A protein and the small-molecule ligand that binds it are described below.
Small molecule (SMILES): CC(=O)N[C@@H]1[C@@H](O)[C@H](O)[C@@H](CO)O[C@H]1O

Binding-site contacts:
Ligand atom C7 contacts residue ASN602 of chain 1.A at 3.6 Å.
Ligand atom O5 contacts residue ASN602 of chain 1.A at 2.3 Å (h-bond).
Ligand atom C1 contacts residue ASN602 of chain 1.A at 1.4 Å.
Ligand atom C3 contacts residue ASN602 of chain 1.A at 3.8 Å.
Ligand atom O6 contacts residue THR604 of chain 1.A at 2.7 Å (h-bond).
Ligand atom O7 contacts residue ASN602 of chain 1.A at 3.8 Å.
Ligand atom C6 contacts residue THR604 of chain 1.A at 3.6 Å.
Ligand atom C5 contacts residue ASN602 of chain 1.A at 3.7 Å.
Ligand atom N2 contacts residue ASN602 of chain 1.A at 3.0 Å (h-bond).
Ligand atom C2 contacts residue ASN602 of chain 1.A at 2.5 Å.
Ligand atom O5 contacts residue THR604 of chain 1.A at 2.9 Å (h-bond).
Ligand atom C4 contacts residue ASN602 of chain 1.A at 4.2 Å.
Ligand atom C5 contacts residue THR604 of chain 1.A at 3.7 Å.
Ligand atom C1 contacts residue THR604 of chain 1.A at 3.8 Å.

Sequence of chain 1.A:
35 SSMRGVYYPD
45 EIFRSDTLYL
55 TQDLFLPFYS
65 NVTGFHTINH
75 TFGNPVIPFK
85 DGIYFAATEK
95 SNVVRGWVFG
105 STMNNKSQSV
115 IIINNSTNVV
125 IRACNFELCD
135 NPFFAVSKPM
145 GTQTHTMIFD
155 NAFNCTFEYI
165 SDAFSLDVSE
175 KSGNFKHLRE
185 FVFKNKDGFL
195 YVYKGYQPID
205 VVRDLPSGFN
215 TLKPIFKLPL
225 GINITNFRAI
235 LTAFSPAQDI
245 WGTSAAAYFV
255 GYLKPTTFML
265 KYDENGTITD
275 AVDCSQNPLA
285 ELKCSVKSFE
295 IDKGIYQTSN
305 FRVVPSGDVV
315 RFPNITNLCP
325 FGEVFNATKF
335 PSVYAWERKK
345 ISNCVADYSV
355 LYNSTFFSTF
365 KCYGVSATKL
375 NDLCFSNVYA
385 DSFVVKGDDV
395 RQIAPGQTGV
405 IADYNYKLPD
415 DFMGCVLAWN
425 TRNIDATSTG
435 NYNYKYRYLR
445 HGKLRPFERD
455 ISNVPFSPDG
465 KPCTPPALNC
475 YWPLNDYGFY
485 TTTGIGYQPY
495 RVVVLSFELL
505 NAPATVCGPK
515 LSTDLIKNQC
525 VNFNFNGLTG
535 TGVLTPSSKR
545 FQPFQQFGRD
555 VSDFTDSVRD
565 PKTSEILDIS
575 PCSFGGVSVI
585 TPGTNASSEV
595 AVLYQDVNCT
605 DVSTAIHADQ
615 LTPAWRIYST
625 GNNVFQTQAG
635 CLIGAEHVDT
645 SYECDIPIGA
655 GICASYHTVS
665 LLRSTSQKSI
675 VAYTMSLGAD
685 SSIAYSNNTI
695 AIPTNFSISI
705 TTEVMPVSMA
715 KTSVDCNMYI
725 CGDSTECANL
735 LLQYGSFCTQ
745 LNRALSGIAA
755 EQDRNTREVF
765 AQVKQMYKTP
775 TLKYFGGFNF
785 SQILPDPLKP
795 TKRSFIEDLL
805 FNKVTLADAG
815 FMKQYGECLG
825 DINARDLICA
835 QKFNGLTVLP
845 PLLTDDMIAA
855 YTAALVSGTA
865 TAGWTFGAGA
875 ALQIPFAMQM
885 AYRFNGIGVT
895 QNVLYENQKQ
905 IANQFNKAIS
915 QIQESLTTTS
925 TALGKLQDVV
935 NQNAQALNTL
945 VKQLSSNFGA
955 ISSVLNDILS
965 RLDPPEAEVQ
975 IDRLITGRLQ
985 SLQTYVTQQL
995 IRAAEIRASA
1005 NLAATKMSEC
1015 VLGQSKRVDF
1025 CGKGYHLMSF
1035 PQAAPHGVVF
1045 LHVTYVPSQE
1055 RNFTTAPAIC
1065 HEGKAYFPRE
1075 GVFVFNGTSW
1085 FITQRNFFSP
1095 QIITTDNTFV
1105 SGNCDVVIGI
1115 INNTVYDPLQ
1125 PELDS